Sequence of chain 1.B:
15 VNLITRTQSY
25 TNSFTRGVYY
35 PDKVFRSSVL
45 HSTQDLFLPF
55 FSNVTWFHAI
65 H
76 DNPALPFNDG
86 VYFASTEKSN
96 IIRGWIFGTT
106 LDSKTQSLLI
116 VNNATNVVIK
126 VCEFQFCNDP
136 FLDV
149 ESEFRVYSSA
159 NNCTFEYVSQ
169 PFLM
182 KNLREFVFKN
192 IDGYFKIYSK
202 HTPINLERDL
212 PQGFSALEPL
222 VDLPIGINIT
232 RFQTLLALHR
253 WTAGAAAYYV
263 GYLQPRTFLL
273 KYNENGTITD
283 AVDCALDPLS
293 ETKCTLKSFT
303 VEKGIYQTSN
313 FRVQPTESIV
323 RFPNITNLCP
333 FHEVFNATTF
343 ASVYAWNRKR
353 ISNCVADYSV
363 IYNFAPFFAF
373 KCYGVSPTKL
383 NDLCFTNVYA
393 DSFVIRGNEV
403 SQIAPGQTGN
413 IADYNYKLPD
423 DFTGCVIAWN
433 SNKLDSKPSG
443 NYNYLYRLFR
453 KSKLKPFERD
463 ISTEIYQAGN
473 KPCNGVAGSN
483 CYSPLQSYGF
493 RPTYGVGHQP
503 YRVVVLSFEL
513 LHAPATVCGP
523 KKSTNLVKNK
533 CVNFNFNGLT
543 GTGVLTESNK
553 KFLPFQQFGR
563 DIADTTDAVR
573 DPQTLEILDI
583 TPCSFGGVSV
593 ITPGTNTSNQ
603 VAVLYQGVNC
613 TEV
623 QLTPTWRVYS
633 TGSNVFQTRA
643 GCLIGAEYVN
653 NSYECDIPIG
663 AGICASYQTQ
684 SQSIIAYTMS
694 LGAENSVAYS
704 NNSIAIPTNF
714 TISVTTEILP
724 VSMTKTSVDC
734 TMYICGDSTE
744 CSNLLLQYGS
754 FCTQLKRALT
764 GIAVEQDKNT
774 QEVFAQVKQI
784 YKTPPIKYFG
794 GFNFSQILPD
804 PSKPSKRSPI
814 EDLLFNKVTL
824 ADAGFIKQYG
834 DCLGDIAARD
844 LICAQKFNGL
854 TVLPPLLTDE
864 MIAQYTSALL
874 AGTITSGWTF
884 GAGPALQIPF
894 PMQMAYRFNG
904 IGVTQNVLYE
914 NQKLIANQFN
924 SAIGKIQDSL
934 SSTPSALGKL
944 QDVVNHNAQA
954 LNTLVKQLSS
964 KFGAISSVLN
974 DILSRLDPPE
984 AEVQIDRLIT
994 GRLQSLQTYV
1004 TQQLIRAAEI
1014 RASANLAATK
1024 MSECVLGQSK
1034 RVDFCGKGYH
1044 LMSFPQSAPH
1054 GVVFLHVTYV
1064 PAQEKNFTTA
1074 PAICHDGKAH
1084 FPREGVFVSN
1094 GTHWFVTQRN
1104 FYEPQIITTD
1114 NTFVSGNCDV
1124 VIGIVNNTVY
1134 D

Binding-site contacts:
Ligand atom O5 contacts residue TYR24 of chain 1.B at 3.9 Å.
Ligand atom O7 contacts residue ASN26 of chain 1.B at 3.6 Å.
Ligand atom N2 contacts residue ASN57 of chain 1.B at 3.0 Å (h-bond).
Ligand atom C5 contacts residue ASN57 of chain 1.B at 3.7 Å.
Ligand atom C2 contacts residue ASN57 of chain 1.B at 2.5 Å.
Ligand atom O7 contacts residue THR25 of chain 1.B at 3.9 Å.
Ligand atom C1 contacts residue ASN57 of chain 1.B at 1.4 Å.
Ligand atom C8 contacts residue THR25 of chain 1.B at 4.3 Å.
Ligand atom C3 contacts residue ASN57 of chain 1.B at 3.8 Å.
Ligand atom C4 contacts residue ASN57 of chain 1.B at 4.2 Å.
Ligand atom C8 contacts residue TYR24 of chain 1.B at 4.3 Å (hydrophobic).
Ligand atom C7 contacts residue ASN57 of chain 1.B at 3.6 Å.
Ligand atom C1 contacts residue TYR24 of chain 1.B at 4.0 Å (hydrophobic).
Ligand atom C8 contacts residue ASN57 of chain 1.B at 3.9 Å.
Ligand atom O6 contacts residue TYR24 of chain 1.B at 3.8 Å.
Ligand atom C7 contacts residue THR25 of chain 1.B at 4.2 Å.
Ligand atom O5 contacts residue ASN57 of chain 1.B at 2.4 Å (h-bond).

This protein binds this small molecule.
Small molecule (SMILES): CC(=O)N[C@@H]1[C@@H](O)[C@H](O)[C@@H](CO)O[C@H]1O